Sequence of chain 1.C:
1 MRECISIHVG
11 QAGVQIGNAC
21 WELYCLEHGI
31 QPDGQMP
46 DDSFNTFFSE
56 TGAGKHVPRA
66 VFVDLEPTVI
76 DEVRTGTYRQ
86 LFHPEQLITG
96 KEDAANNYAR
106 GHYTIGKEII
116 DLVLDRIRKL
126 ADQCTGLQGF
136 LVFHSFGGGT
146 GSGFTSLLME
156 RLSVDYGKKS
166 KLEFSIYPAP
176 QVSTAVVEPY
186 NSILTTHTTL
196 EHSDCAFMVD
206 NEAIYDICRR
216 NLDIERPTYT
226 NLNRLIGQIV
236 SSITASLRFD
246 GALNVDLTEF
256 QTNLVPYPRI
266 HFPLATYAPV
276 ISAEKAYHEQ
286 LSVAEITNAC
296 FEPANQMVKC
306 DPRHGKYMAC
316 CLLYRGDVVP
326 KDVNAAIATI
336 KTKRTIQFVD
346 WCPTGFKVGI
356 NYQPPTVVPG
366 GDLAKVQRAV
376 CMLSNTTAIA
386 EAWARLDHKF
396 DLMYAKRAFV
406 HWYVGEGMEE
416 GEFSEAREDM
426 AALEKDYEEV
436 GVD

The small molecule below binds the protein below.
Small molecule (SMILES): CC[C@H](C)[C@@H]([C@@H](CC(=O)N1CCC[C@H]1[C@H](OC)[C@@H](C)C(=O)N[C@@H](Cc1ccccc1)C(=O)O)OC)N(C)C(=O)[C@@H](NC(=O)C(C)(C)NC)C(C)C

Sequence of chain 1.B:
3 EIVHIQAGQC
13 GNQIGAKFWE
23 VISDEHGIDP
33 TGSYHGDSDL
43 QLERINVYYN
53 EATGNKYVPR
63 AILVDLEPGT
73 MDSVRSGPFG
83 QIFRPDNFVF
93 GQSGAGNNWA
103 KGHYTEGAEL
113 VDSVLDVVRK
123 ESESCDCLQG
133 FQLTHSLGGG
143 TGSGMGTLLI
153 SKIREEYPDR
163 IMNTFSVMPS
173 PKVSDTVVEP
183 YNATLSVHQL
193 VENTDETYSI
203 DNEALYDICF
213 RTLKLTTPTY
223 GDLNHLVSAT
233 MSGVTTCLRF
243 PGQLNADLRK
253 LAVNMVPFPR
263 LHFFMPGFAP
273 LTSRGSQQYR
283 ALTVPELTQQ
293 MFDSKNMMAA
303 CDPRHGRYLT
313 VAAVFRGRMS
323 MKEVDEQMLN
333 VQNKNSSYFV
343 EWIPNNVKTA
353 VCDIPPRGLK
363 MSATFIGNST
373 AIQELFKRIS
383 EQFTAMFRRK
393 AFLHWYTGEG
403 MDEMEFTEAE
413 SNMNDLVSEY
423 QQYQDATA

Binding-site contacts:
Ligand atom C30 contacts residue ASN329 of chain 1.C at 3.8 Å.
Ligand atom C18 contacts residue GLN15 of chain 1.B at 3.5 Å.
Ligand atom O6 contacts residue TYR222 of chain 1.B at 2.8 Å (h-bond).
Ligand atom C32 contacts residue PRO325 of chain 1.C at 3.5 Å (hydrophobic).
Ligand atom O7 contacts residue ASN329 of chain 1.C at 2.6 Å (h-bond).
Ligand atom C8 contacts residue THR221 of chain 1.B at 3.6 Å.
Ligand atom C33 contacts residue VAL328 of chain 1.C at 3.8 Å (hydrophobic).
Ligand atom O2 contacts residue THR221 of chain 1.B at 2.7 Å (h-bond).
Ligand atom C38 contacts residue LYS174 of chain 1.B at 3.6 Å.
Ligand atom C33 contacts residue PRO325 of chain 1.C at 3.8 Å (hydrophobic).
Ligand atom O2 contacts residue GLY223 of chain 1.B at 2.7 Å (h-bond).
Ligand atom N1 contacts residue TYR222 of chain 1.B at 3.7 Å.
Ligand atom C24 contacts residue VAL175 of chain 1.B at 3.5 Å (hydrophobic).
Ligand atom O8 contacts residue ASP177 of chain 1.B at 3.4 Å (salt-bridge).
Ligand atom O6 contacts residue THR221 of chain 1.B at 3.3 Å.
Ligand atom N5 contacts residue LYS174 of chain 1.B at 3.7 Å.
Ligand atom C37 contacts residue ASP177 of chain 1.B at 3.5 Å.
Ligand atom C35 contacts residue ASP177 of chain 1.B at 3.8 Å.
Ligand atom C34 contacts residue ASP177 of chain 1.B at 3.5 Å.
Ligand atom C25 contacts residue ASN329 of chain 1.C at 3.7 Å.
Ligand atom C36 contacts residue ASN329 of chain 1.C at 3.6 Å.
Ligand atom O2 contacts residue TYR222 of chain 1.B at 3.2 Å (h-bond).
Ligand atom C7 contacts residue THR221 of chain 1.B at 3.4 Å.
Ligand atom C33 contacts residue ASN329 of chain 1.C at 3.2 Å.
Ligand atom C24 contacts residue LYS174 of chain 1.B at 3.3 Å.
Ligand atom C28 contacts residue PRO220 of chain 1.B at 3.7 Å (hydrophobic).
Ligand atom O3 contacts residue ARG276 of chain 1.B at 3.6 Å (salt-bridge).
Ligand atom C18 contacts residue TYR222 of chain 1.B at 3.5 Å (hydrophobic).
Ligand atom O3 contacts residue GLY223 of chain 1.B at 3.5 Å.
Ligand atom O7 contacts residue PRO325 of chain 1.C at 3.4 Å.
Ligand atom C17 contacts residue TYR222 of chain 1.B at 3.5 Å (hydrophobic).
Ligand atom C17 contacts residue GDP1 of chain 1.H at 3.4 Å.
Ligand atom N4 contacts residue ASN329 of chain 1.C at 3.1 Å (h-bond).
Ligand atom C27 contacts residue TYR222 of chain 1.B at 3.4 Å (hydrophobic).
Ligand atom N5 contacts residue ASP177 of chain 1.B at 2.8 Å (salt-bridge).
Ligand atom C25 contacts residue PRO220 of chain 1.B at 3.2 Å (hydrophobic).
Ligand atom C29 contacts residue ASN329 of chain 1.C at 3.5 Å.
Ligand atom C38 contacts residue PRO173 of chain 1.B at 3.8 Å (hydrophobic).
Ligand atom C23 contacts residue VAL175 of chain 1.B at 3.7 Å (hydrophobic).
Ligand atom C38 contacts residue ASP177 of chain 1.B at 3.1 Å.